Binding-site contacts:
Ligand atom C5 contacts residue ASN72 of chain 1.B at 3.6 Å.
Ligand atom N2 contacts residue ASN72 of chain 1.B at 3.0 Å (h-bond).
Ligand atom N2 contacts residue THR74 of chain 1.B at 4.5 Å.
Ligand atom C2 contacts residue THR74 of chain 1.B at 4.5 Å.
Ligand atom O5 contacts residue THR74 of chain 1.B at 4.5 Å.
Ligand atom C2 contacts residue ASN72 of chain 1.B at 2.6 Å.
Ligand atom O7 contacts residue HIS71 of chain 1.B at 4.4 Å.
Ligand atom C8 contacts residue ASN72 of chain 1.B at 3.5 Å.
Ligand atom C1 contacts residue ASN72 of chain 1.B at 1.4 Å.
Ligand atom C3 contacts residue ASN72 of chain 1.B at 3.9 Å.
Ligand atom O5 contacts residue ASN72 of chain 1.B at 2.4 Å (h-bond).
Ligand atom O5 contacts residue MET104 of chain 1.B at 4.4 Å.
Ligand atom O7 contacts residue ASN72 of chain 1.B at 3.1 Å (h-bond).
Ligand atom C1 contacts residue THR74 of chain 1.B at 3.7 Å.
Ligand atom C6 contacts residue MET104 of chain 1.B at 4.4 Å (hydrophobic).
Ligand atom C4 contacts residue ASN72 of chain 1.B at 4.3 Å.
Ligand atom C7 contacts residue ASN72 of chain 1.B at 3.2 Å.

A small-molecule ligand and the protein it binds are described below.
Small molecule (SMILES): CC(=O)N[C@@H]1[C@@H](O)[C@H](O)[C@@H](CO)O[C@H]1O

Sequence of chain 1.B:
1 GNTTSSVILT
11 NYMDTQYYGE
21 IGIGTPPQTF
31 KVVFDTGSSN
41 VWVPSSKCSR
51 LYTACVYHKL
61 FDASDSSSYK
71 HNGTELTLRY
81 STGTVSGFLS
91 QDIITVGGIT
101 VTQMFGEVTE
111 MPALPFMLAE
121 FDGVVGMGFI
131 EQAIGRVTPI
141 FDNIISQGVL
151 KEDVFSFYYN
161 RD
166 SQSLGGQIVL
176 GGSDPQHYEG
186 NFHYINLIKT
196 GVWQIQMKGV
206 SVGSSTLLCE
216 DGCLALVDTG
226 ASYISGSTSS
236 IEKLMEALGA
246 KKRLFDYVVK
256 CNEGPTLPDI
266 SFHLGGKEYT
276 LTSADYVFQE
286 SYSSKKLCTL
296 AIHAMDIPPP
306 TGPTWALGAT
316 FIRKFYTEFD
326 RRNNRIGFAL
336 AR